A protein and the small-molecule ligand that binds it are described below.
Small molecule (SMILES): CC(=O)N[C@@H]1[C@@H](O)[C@H](O)[C@@H](CO)O[C@H]1O

Sequence of chain 1.B:
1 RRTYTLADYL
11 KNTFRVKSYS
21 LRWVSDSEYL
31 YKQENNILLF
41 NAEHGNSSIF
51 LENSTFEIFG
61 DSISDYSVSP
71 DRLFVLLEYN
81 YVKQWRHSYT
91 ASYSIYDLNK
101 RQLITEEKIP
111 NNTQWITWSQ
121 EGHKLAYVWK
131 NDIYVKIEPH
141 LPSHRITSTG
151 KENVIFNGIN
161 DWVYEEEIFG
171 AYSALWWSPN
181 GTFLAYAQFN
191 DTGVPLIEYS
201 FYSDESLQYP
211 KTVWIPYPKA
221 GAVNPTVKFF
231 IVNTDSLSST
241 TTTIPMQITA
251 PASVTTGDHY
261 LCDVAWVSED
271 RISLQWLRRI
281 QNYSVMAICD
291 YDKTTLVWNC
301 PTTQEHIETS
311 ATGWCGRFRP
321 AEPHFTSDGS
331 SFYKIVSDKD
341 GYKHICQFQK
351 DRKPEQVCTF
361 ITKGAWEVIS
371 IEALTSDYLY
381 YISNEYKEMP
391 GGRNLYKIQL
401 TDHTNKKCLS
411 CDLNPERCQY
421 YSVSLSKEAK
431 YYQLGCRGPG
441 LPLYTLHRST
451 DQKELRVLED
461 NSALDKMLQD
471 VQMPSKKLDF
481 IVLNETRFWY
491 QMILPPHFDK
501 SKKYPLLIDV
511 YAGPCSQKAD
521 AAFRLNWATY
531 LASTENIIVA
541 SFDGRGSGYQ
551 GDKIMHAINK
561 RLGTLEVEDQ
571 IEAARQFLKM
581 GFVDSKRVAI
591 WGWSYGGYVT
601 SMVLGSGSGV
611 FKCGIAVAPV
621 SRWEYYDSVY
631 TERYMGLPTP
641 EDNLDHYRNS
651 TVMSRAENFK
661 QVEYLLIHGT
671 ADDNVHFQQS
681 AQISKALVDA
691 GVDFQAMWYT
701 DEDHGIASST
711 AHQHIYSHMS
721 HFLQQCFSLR

Binding-site contacts:
Ligand atom C5 contacts residue ASN46 of chain 1.B at 3.1 Å.
Ligand atom N2 contacts residue ASN46 of chain 1.B at 2.8 Å (h-bond).
Ligand atom C2 contacts residue ASN46 of chain 1.B at 2.5 Å.
Ligand atom O6 contacts residue SER48 of chain 1.B at 4.1 Å.
Ligand atom C7 contacts residue ASN46 of chain 1.B at 3.4 Å.
Ligand atom C5 contacts residue SER47 of chain 1.B at 4.2 Å.
Ligand atom C4 contacts residue ASN46 of chain 1.B at 3.9 Å.
Ligand atom C1 contacts residue ASN41 of chain 1.B at 4.1 Å.
Ligand atom O6 contacts residue ASN46 of chain 1.B at 3.7 Å.
Ligand atom O6 contacts residue LEU39 of chain 1.B at 4.1 Å.
Ligand atom C6 contacts residue ASN46 of chain 1.B at 3.9 Å.
Ligand atom C6 contacts residue SER47 of chain 1.B at 3.6 Å.
Ligand atom C8 contacts residue ASN46 of chain 1.B at 4.4 Å.
Ligand atom O6 contacts residue ASN41 of chain 1.B at 4.1 Å.
Ligand atom C3 contacts residue ASN46 of chain 1.B at 3.4 Å.
Ligand atom O5 contacts residue ASN41 of chain 1.B at 3.8 Å.
Ligand atom O7 contacts residue ASN46 of chain 1.B at 3.9 Å.
Ligand atom O6 contacts residue SER47 of chain 1.B at 3.0 Å (h-bond).
Ligand atom C1 contacts residue ASN46 of chain 1.B at 1.5 Å.
Ligand atom C6 contacts residue SER48 of chain 1.B at 4.3 Å.
Ligand atom O6 contacts residue GLU28 of chain 1.B at 4.4 Å.
Ligand atom O5 contacts residue ASN46 of chain 1.B at 2.4 Å (h-bond).